Binding-site contacts:
Ligand atom C14 contacts residue ASP38 of chain 1.A at 3.4 Å.
Ligand atom C2 contacts residue LEU36 of chain 1.A at 3.9 Å (hydrophobic).
Ligand atom O13 contacts residue GLY236 of chain 1.A at 3.5 Å (h-bond).
Ligand atom C25 contacts residue GLY17 of chain 1.A at 3.5 Å.
Ligand atom N16 contacts residue ASP234 of chain 1.A at 2.8 Å (salt-bridge).
Ligand atom N16 contacts residue ASP38 of chain 1.A at 2.8 Å (salt-bridge).
Ligand atom C14 contacts residue ASP234 of chain 1.A at 3.8 Å.
Ligand atom C18 contacts residue SER41 of chain 1.A at 3.9 Å.
Ligand atom C11 contacts residue ASP38 of chain 1.A at 3.8 Å.
Ligand atom N23 contacts residue GLN18 of chain 1.A at 3.9 Å.
Ligand atom N16 contacts residue GLY236 of chain 1.A at 3.6 Å (h-bond).
Ligand atom C26 contacts residue ILE116 of chain 1.A at 3.6 Å (hydrophobic).
Ligand atom C2 contacts residue GLY236 of chain 1.A at 4.0 Å.
Ligand atom O8 contacts residue PHE114 of chain 1.A at 3.4 Å.
Ligand atom C20 contacts residue TYR77 of chain 1.A at 3.8 Å (hydrophobic).
Ligand atom C25 contacts residue GLN18 of chain 1.A at 4.0 Å.
Ligand atom C19 contacts residue TYR77 of chain 1.A at 3.9 Å (hydrophobic).
Ligand atom C1 contacts residue TRP121 of chain 1.A at 3.7 Å (hydrophobic).
Ligand atom C7 contacts residue GLY236 of chain 1.A at 3.7 Å.
Ligand atom N23 contacts residue GLY19 of chain 1.A at 3.4 Å.
Ligand atom C10 contacts residue ASP38 of chain 1.A at 3.9 Å.
Ligand atom C24 contacts residue GLY17 of chain 1.A at 3.4 Å.
Ligand atom C21 contacts residue TYR77 of chain 1.A at 3.6 Å (hydrophobic).
Ligand atom C24 contacts residue THR238 of chain 1.A at 3.5 Å.
Ligand atom C24 contacts residue GLN18 of chain 1.A at 3.5 Å.
Ligand atom C6 contacts residue PHE114 of chain 1.A at 3.9 Å (hydrophobic).
Ligand atom N15 contacts residue GLY236 of chain 1.A at 3.9 Å.
Ligand atom C25 contacts residue ILE116 of chain 1.A at 3.9 Å (hydrophobic).
Ligand atom F27 contacts residue LEU36 of chain 1.A at 3.4 Å.
Ligand atom C14 contacts residue GLY236 of chain 1.A at 3.4 Å.
Ligand atom N23 contacts residue GLY236 of chain 1.A at 3.7 Å.
Ligand atom C24 contacts residue GLY19 of chain 1.A at 3.4 Å.
Ligand atom C6 contacts residue TRP121 of chain 1.A at 4.0 Å (hydrophobic).
Ligand atom C22 contacts residue GLY236 of chain 1.A at 3.2 Å.
Ligand atom N15 contacts residue ASP38 of chain 1.A at 2.6 Å (salt-bridge).
Ligand atom F27 contacts residue GLY236 of chain 1.A at 2.9 Å.
Ligand atom C3 contacts residue GLY236 of chain 1.A at 3.3 Å.
Ligand atom C1 contacts residue LEU36 of chain 1.A at 3.9 Å (hydrophobic).
Ligand atom N16 contacts residue GLY40 of chain 1.A at 3.6 Å.
Ligand atom C20 contacts residue TRP82 of chain 1.A at 3.9 Å (hydrophobic).

Sequence of chain 1.A:
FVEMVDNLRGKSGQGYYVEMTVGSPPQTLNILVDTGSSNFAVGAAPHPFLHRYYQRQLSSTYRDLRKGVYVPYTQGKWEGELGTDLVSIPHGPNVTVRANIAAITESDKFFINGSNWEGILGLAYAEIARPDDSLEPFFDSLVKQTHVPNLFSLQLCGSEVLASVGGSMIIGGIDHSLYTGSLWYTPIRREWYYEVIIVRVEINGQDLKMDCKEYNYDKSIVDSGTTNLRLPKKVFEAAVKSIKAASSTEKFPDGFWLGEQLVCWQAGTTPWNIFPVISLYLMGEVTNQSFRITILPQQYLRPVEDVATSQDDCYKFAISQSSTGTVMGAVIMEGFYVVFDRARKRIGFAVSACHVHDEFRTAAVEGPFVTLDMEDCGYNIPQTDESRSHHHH

The protein below binds the small molecule below.
Small molecule (SMILES): C[C@]12CCCO[C@@H]1[C@]1(COC(N)=N1)c1cc(-c3cccnc3F)ccc1O2